Sequence of chain 4.A:
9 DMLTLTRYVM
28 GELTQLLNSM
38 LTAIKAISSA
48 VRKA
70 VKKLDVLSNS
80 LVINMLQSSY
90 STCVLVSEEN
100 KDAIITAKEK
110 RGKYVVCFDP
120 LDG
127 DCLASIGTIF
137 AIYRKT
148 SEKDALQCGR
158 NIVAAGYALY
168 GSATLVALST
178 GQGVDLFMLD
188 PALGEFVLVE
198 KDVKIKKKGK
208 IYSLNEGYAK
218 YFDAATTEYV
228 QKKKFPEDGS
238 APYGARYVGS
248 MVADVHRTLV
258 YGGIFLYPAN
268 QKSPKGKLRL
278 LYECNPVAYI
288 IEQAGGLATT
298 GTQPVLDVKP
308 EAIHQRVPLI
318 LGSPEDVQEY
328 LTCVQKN

Binding-site contacts:
Ligand atom O3P contacts residue ARG243 of chain 4.A at 2.8 Å (salt-bridge).
Ligand atom O3 contacts residue SER247 of chain 1.A at 3.7 Å.
Ligand atom O4 contacts residue MET248 of chain 1.A at 3.2 Å (h-bond).
Ligand atom C1 contacts residue GLU280 of chain 1.A at 4.0 Å.
Ligand atom O3P contacts residue TYR215 of chain 1.A at 4.0 Å.
Ligand atom P contacts residue TYR215 of chain 1.A at 3.7 Å.
Ligand atom O1P contacts residue TYR264 of chain 1.A at 3.7 Å.
Ligand atom O2P contacts residue TYR215 of chain 1.A at 2.6 Å (h-bond).
Ligand atom P contacts residue TYR264 of chain 1.A at 3.8 Å.
Ligand atom O1P contacts residue ASN212 of chain 1.A at 2.9 Å (h-bond).
Ligand atom O3P contacts residue ASN212 of chain 1.A at 3.9 Å.
Ligand atom O2P contacts residue TYR264 of chain 1.A at 2.6 Å (h-bond).
Ligand atom P contacts residue ASN212 of chain 1.A at 3.7 Å.
Ligand atom C6 contacts residue LYS274 of chain 1.A at 4.0 Å.
Ligand atom C4 contacts residue MET248 of chain 1.A at 3.6 Å (hydrophobic).
Ligand atom C6 contacts residue TYR244 of chain 1.A at 3.6 Å (hydrophobic).
Ligand atom O3 contacts residue MET248 of chain 1.A at 2.8 Å (h-bond).
Ligand atom O1 contacts residue GLU280 of chain 1.A at 2.6 Å (salt-bridge).
Ligand atom C5 contacts residue LYS274 of chain 1.A at 3.9 Å.
Ligand atom P contacts residue ARG243 of chain 4.A at 4.0 Å.
Ligand atom C6 contacts residue TYR264 of chain 1.A at 4.0 Å (hydrophobic).
Ligand atom O5 contacts residue LYS274 of chain 1.A at 3.0 Å (salt-bridge).
Ligand atom C6 contacts residue GLY246 of chain 1.A at 3.8 Å.
Ligand atom P contacts residue LYS274 of chain 1.A at 4.0 Å.
Ligand atom C4 contacts residue GLY246 of chain 1.A at 3.6 Å.
Ligand atom C1 contacts residue LYS274 of chain 1.A at 3.9 Å.
Ligand atom O1P contacts residue ARG243 of chain 4.A at 3.6 Å.
Ligand atom C3 contacts residue ASP121 of chain 1.A at 3.5 Å.
Ligand atom O6 contacts residue TYR264 of chain 1.A at 3.5 Å.
Ligand atom O3 contacts residue ASP121 of chain 1.A at 2.5 Å (salt-bridge).
Ligand atom O6 contacts residue LYS274 of chain 1.A at 3.0 Å (salt-bridge).
Ligand atom O2P contacts residue ASN212 of chain 1.A at 4.0 Å.
Ligand atom O1P contacts residue TYR244 of chain 1.A at 2.7 Å (h-bond).
Ligand atom O2P contacts residue LYS274 of chain 1.A at 3.9 Å.
Ligand atom P contacts residue TYR244 of chain 1.A at 3.9 Å.
Ligand atom O1 contacts residue LEU275 of chain 1.A at 4.0 Å.
Ligand atom C3 contacts residue MET248 of chain 1.A at 3.6 Å (hydrophobic).
Ligand atom O1 contacts residue ASP121 of chain 1.A at 3.4 Å (salt-bridge).
Ligand atom C2 contacts residue LYS274 of chain 1.A at 4.0 Å.
Ligand atom O4 contacts residue LEU275 of chain 1.A at 4.0 Å.

Sequence of chain 1.A:
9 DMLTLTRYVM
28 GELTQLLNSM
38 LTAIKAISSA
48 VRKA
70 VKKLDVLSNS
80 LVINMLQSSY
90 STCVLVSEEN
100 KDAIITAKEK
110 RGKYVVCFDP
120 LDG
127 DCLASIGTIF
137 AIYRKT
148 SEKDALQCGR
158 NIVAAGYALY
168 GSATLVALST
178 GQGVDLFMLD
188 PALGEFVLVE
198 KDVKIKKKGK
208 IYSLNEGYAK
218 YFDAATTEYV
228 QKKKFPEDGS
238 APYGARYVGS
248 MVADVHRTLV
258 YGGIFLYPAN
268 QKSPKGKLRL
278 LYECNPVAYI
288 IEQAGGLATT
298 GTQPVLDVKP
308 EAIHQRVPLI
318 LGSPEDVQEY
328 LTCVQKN

The small molecule below binds the protein below.
Small molecule (SMILES): O=P(O)(O)OC[C@H]1O[C@](O)(CO)[C@@H](O)[C@@H]1O